Binding-site contacts:
Ligand atom CL contacts residue MET165 of chain 1.B at 3.8 Å.
Ligand atom C7 contacts residue MET49 of chain 1.B at 3.7 Å (hydrophobic).
Ligand atom C18 contacts residue LEU141 of chain 1.B at 3.8 Å (hydrophobic).
Ligand atom C17 contacts residue GLU166 of chain 1.B at 3.8 Å.
Ligand atom C5 contacts residue MET49 of chain 1.B at 3.8 Å (hydrophobic).
Ligand atom O1 contacts residue MET165 of chain 1.B at 3.4 Å.
Ligand atom CL contacts residue ASP187 of chain 1.B at 3.5 Å.
Ligand atom C17 contacts residue LEU141 of chain 1.B at 4.0 Å (hydrophobic).
Ligand atom C5 contacts residue GLN189 of chain 1.B at 3.8 Å.
Ligand atom C16 contacts residue PHE140 of chain 1.B at 3.6 Å (hydrophobic).
Ligand atom C16 contacts residue LEU141 of chain 1.B at 3.7 Å (hydrophobic).
Ligand atom C15 contacts residue GLU166 of chain 1.B at 3.7 Å.
Ligand atom C13 contacts residue MET165 of chain 1.B at 3.9 Å (hydrophobic).
Ligand atom C12 contacts residue CYS145 of chain 1.B at 3.7 Å (hydrophobic).
Ligand atom C18 contacts residue SER1 of chain 1.A at 3.9 Å.
Ligand atom C contacts residue GLU166 of chain 1.B at 3.8 Å.
Ligand atom O1 contacts residue GLU166 of chain 1.B at 3.0 Å (salt-bridge).
Ligand atom C15 contacts residue CYS145 of chain 1.B at 3.9 Å (hydrophobic).
Ligand atom C2 contacts residue GLN189 of chain 1.B at 3.6 Å.
Ligand atom C3 contacts residue GLN189 of chain 1.B at 3.6 Å.
Ligand atom C6 contacts residue ARG188 of chain 1.B at 3.6 Å.
Ligand atom N3 contacts residue GLU166 of chain 1.B at 3.9 Å.
Ligand atom C8 contacts residue HIS164 of chain 1.B at 3.4 Å.
Ligand atom C18 contacts residue GLU166 of chain 1.B at 3.5 Å.
Ligand atom C15 contacts residue HIS163 of chain 1.B at 3.4 Å.
Ligand atom C16 contacts residue HIS163 of chain 1.B at 3.9 Å.
Ligand atom C7 contacts residue MET165 of chain 1.B at 3.7 Å (hydrophobic).
Ligand atom CL contacts residue HIS41 of chain 1.B at 3.5 Å.
Ligand atom C15 contacts residue MET165 of chain 1.B at 3.8 Å (hydrophobic).
Ligand atom C19 contacts residue GLU166 of chain 1.B at 3.9 Å.
Ligand atom C13 contacts residue GLU166 of chain 1.B at 4.0 Å.
Ligand atom C5 contacts residue ARG188 of chain 1.B at 3.8 Å.
Ligand atom N3 contacts residue HIS163 of chain 1.B at 2.8 Å (h-bond).
Ligand atom C18 contacts residue ASN142 of chain 1.B at 3.9 Å.
Ligand atom C8 contacts residue MET165 of chain 1.B at 3.6 Å (hydrophobic).
Ligand atom C6 contacts residue MET49 of chain 1.B at 3.5 Å (hydrophobic).
Ligand atom N3 contacts residue SER144 of chain 1.B at 3.8 Å.
Ligand atom CL contacts residue HIS164 of chain 1.B at 3.7 Å.
Ligand atom C18 contacts residue PHE140 of chain 1.B at 3.7 Å (hydrophobic).
Ligand atom C16 contacts residue GLU166 of chain 1.B at 3.7 Å.

Sequence of chain 1.A:
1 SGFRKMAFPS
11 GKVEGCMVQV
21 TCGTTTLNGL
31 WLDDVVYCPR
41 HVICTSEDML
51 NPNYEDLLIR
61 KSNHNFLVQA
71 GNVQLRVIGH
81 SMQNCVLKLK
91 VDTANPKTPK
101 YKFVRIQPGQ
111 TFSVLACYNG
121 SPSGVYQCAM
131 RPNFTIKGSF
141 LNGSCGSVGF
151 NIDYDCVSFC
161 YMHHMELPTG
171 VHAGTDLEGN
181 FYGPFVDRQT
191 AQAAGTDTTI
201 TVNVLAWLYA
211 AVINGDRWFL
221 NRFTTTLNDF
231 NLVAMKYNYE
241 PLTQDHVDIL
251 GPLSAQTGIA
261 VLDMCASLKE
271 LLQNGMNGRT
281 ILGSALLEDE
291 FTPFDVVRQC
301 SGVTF

This protein binds this small molecule.
Small molecule (SMILES): CNC(=O)CN1Cc2ccc(Cl)cc2[C@@]2(CCN(c3cncc4c3CCCC4)C2=O)C1

Sequence of chain 1.B:
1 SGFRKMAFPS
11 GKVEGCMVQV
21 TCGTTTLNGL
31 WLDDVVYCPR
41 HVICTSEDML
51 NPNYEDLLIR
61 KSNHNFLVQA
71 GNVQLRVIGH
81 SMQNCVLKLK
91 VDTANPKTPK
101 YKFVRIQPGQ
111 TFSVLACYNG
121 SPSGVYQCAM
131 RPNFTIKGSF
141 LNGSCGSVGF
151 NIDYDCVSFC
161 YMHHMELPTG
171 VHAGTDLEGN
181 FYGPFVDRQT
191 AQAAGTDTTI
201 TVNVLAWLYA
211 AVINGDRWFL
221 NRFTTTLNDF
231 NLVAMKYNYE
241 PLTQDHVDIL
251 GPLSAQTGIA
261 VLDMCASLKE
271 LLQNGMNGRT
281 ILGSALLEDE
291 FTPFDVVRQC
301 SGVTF